Sequence of chain 3.A:
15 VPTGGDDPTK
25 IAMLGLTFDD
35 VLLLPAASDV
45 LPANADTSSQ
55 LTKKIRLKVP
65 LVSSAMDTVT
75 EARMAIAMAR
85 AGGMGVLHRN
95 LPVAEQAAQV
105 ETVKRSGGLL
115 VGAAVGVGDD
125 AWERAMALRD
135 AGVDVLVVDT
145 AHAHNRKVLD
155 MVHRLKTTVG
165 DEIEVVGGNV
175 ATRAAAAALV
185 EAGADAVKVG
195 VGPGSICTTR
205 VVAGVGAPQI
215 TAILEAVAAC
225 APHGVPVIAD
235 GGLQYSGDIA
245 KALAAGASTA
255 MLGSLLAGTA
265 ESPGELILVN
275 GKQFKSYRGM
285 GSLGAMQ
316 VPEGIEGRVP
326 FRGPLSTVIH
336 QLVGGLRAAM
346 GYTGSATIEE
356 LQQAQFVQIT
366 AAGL

Sequence of chain 1.A:
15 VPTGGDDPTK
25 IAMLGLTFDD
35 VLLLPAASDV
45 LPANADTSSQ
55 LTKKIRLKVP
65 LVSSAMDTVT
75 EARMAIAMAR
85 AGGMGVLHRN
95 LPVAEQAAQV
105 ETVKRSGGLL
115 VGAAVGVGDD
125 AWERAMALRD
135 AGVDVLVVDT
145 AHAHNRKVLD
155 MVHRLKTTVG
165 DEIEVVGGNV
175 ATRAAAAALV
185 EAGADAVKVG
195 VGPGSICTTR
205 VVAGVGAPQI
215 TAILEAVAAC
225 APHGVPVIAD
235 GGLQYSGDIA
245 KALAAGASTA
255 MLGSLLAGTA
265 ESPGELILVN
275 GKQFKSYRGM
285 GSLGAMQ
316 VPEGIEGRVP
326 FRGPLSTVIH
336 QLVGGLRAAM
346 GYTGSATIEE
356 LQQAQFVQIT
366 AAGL

A small-molecule ligand and the protein it binds are described below.
Small molecule (SMILES): O=C(C1CCCCCC1)N1CCN(S(=O)(=O)c2cccc3cnccc23)CC1

Binding-site contacts:
Ligand atom C21 contacts residue THR203 of chain 1.A at 3.6 Å.
Ligand atom C25 contacts residue IMP1 of chain 1.B at 3.5 Å.
Ligand atom C25 contacts residue ALA145 of chain 1.A at 3.8 Å (hydrophobic).
Ligand atom C22 contacts residue THR203 of chain 1.A at 3.2 Å.
Ligand atom C20 contacts residue IMP1 of chain 1.B at 3.3 Å.
Ligand atom C06 contacts residue GLY346 of chain 3.A at 3.6 Å.
Ligand atom C05 contacts residue HIS146 of chain 1.A at 3.7 Å.
Ligand atom N23 contacts residue GLY196 of chain 1.A at 3.0 Å (h-bond).
Ligand atom C21 contacts residue ALA145 of chain 1.A at 3.8 Å (hydrophobic).
Ligand atom C06 contacts residue TYR347 of chain 3.A at 3.5 Å (hydrophobic).
Ligand atom C04 contacts residue TYR347 of chain 3.A at 3.8 Å (hydrophobic).
Ligand atom C27 contacts residue IMP1 of chain 1.B at 3.8 Å.
Ligand atom C08 contacts residue GLU318 of chain 1.A at 3.9 Å.
Ligand atom C07 contacts residue ALA343 of chain 3.A at 3.7 Å (hydrophobic).
Ligand atom O17 contacts residue MET284 of chain 1.A at 3.5 Å.
Ligand atom S16 contacts residue IMP1 of chain 1.B at 3.7 Å.
Ligand atom C21 contacts residue IMP1 of chain 1.B at 3.2 Å.
Ligand atom C15 contacts residue GLU318 of chain 1.A at 3.4 Å.
Ligand atom O17 contacts residue IMP1 of chain 1.B at 3.7 Å.
Ligand atom O18 contacts residue GLY285 of chain 1.A at 3.8 Å.
Ligand atom C22 contacts residue GLY196 of chain 1.A at 3.8 Å.
Ligand atom C08 contacts residue PRO46 of chain 3.A at 3.8 Å (hydrophobic).
Ligand atom C08 contacts residue TYR347 of chain 3.A at 3.8 Å (hydrophobic).
Ligand atom C19 contacts residue IMP1 of chain 1.B at 3.7 Å.
Ligand atom C26 contacts residue IMP1 of chain 1.B at 3.4 Å.
Ligand atom O17 contacts residue GLY285 of chain 1.A at 3.1 Å (h-bond).
Ligand atom C24 contacts residue GLY194 of chain 1.A at 3.4 Å.
Ligand atom C28 contacts residue IMP1 of chain 1.B at 3.9 Å.
Ligand atom C07 contacts residue PRO46 of chain 3.A at 3.5 Å (hydrophobic).
Ligand atom C14 contacts residue GLU318 of chain 1.A at 3.6 Å.
Ligand atom O18 contacts residue IMP1 of chain 1.B at 2.7 Å (h-bond).
Ligand atom C22 contacts residue TYR347 of chain 3.A at 3.7 Å (hydrophobic).
Ligand atom C20 contacts residue ALA145 of chain 1.A at 3.6 Å (hydrophobic).
Ligand atom C07 contacts residue GLY346 of chain 3.A at 3.8 Å.
Ligand atom C22 contacts residue IMP1 of chain 1.B at 3.6 Å.
Ligand atom C21 contacts residue TYR347 of chain 3.A at 3.9 Å (hydrophobic).
Ligand atom C24 contacts residue GLY196 of chain 1.A at 3.9 Å.
Ligand atom C15 contacts residue TYR347 of chain 3.A at 3.8 Å (hydrophobic).
Ligand atom O18 contacts residue GLU318 of chain 1.A at 3.7 Å.
Ligand atom N23 contacts residue VAL195 of chain 1.A at 3.7 Å.